Sequence of chain 42.S:
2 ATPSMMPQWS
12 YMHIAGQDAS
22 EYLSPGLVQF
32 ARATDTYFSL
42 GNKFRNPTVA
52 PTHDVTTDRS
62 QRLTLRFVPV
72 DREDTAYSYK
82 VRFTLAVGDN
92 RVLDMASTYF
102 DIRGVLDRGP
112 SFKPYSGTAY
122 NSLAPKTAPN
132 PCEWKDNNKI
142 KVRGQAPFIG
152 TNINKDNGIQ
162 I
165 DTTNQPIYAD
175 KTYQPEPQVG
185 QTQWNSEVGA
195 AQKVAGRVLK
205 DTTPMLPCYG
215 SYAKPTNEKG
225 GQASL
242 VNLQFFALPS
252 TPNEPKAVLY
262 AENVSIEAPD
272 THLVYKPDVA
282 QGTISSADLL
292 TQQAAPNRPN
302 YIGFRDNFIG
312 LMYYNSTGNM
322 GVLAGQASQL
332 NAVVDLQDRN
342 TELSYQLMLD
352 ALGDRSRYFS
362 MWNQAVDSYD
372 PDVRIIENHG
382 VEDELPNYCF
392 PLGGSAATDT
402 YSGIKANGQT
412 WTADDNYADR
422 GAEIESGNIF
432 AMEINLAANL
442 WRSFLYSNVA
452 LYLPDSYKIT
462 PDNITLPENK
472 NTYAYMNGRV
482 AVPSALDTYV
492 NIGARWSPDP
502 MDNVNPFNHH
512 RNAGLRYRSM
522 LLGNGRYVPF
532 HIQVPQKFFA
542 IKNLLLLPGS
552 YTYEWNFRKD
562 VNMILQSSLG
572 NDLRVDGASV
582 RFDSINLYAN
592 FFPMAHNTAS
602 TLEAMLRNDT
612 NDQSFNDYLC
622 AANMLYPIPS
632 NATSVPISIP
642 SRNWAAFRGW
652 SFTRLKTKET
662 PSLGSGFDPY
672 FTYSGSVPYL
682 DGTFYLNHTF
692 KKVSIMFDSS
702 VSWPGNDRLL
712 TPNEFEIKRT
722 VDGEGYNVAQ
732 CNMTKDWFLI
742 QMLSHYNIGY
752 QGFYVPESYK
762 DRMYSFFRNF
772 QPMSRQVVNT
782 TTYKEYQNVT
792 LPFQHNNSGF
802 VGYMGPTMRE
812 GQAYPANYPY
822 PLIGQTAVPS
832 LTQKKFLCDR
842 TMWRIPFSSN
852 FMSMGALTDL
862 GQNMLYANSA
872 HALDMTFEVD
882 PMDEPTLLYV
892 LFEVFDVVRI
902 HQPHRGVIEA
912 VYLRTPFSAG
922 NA

A protein and the small-molecule ligand that binds it are described below.
Small molecule (SMILES): NC(N)=NCCC[C@H](NC(=O)[C@@H]1CCCN1)C(=O)N[C@H](C=O)Cc1cnc[nH]1

Sequence of chain 42.Q:
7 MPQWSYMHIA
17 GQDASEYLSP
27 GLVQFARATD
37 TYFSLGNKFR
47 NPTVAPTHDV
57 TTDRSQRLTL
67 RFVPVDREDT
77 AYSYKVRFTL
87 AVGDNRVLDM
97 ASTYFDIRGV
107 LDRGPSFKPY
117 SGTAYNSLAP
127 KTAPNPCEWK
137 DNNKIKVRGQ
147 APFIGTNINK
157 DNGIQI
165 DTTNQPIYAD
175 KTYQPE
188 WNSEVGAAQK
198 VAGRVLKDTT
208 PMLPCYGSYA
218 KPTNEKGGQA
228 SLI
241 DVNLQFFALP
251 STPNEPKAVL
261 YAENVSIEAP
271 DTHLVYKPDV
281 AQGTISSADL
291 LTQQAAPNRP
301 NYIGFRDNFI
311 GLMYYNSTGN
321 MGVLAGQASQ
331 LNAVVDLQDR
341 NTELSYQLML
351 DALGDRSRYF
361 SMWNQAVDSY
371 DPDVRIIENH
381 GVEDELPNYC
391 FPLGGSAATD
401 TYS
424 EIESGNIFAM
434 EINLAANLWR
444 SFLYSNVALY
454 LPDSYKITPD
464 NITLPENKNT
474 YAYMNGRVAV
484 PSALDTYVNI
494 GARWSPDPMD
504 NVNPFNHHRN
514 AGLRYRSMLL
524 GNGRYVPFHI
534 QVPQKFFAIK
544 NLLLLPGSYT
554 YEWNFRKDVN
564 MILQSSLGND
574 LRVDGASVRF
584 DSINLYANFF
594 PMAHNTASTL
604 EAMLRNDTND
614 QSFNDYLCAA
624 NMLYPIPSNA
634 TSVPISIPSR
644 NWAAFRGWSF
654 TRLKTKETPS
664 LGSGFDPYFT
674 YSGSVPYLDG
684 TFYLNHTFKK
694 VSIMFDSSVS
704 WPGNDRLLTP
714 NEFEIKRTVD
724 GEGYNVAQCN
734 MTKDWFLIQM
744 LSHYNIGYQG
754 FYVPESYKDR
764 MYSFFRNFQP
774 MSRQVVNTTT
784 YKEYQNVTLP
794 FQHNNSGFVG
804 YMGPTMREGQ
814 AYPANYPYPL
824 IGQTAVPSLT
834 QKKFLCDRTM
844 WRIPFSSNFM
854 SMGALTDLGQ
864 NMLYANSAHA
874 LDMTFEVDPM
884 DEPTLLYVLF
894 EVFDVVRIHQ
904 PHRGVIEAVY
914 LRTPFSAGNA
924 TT

Binding-site contacts:
Ligand atom CB contacts residue TYR619 of chain 42.Q at 3.0 Å (hydrophobic).
Ligand atom O contacts residue ARG649 of chain 42.Q at 3.9 Å.
Ligand atom CB contacts residue ARG649 of chain 42.Q at 4.1 Å.
Ligand atom N contacts residue TYR619 of chain 42.Q at 3.6 Å.
Ligand atom N contacts residue CYS621 of chain 42.Q at 2.9 Å (h-bond).
Ligand atom C contacts residue TYR619 of chain 42.Q at 3.1 Å (hydrophobic).
Ligand atom CD contacts residue CYS621 of chain 42.Q at 3.6 Å (hydrophobic).
Ligand atom CA contacts residue CYS621 of chain 42.Q at 3.7 Å (hydrophobic).
Ligand atom CB contacts residue TYR619 of chain 42.Q at 3.8 Å (hydrophobic).
Ligand atom CD2 contacts residue GLU894 of chain 42.Q at 3.7 Å.
Ligand atom CD contacts residue ASP897 of chain 42.Q at 3.5 Å.
Ligand atom CA contacts residue TYR619 of chain 42.Q at 3.9 Å (hydrophobic).
Ligand atom O contacts residue TYR619 of chain 42.Q at 2.6 Å.
Ligand atom CD contacts residue ASN617 of chain 42.Q at 3.2 Å.
Ligand atom ND1 contacts residue LEU620 of chain 42.Q at 3.0 Å.
Ligand atom CE1 contacts residue MET843 of chain 42.Q at 3.6 Å (hydrophobic).
Ligand atom N contacts residue ARG649 of chain 42.Q at 4.1 Å.
Ligand atom CB contacts residue ALA857 of chain 42.Q at 3.9 Å (hydrophobic).
Ligand atom NE2 contacts residue GLU894 of chain 42.Q at 4.1 Å.
Ligand atom N contacts residue TYR619 of chain 42.Q at 3.5 Å (h-bond).
Ligand atom N contacts residue ASP618 of chain 42.Q at 3.9 Å.
Ligand atom CG contacts residue GLU894 of chain 42.Q at 3.9 Å.
Ligand atom N contacts residue ASN617 of chain 42.Q at 3.6 Å.
Ligand atom CG contacts residue TYR619 of chain 42.Q at 3.8 Å (hydrophobic).
Ligand atom CA contacts residue TYR619 of chain 42.Q at 3.8 Å (hydrophobic).
Ligand atom CB contacts residue ARG649 of chain 42.Q at 3.6 Å.
Ligand atom C contacts residue ARG845 of chain 42.Q at 3.6 Å.
Ligand atom CE1 contacts residue LEU620 of chain 42.Q at 3.5 Å (hydrophobic).
Ligand atom CD contacts residue ARG46 of chain 42.S at 4.1 Å.
Ligand atom CG contacts residue ASN617 of chain 42.Q at 4.1 Å.
Ligand atom CD contacts residue PHE896 of chain 42.Q at 4.1 Å (hydrophobic).
Ligand atom CG contacts residue PHE896 of chain 42.Q at 3.0 Å (hydrophobic).
Ligand atom CB contacts residue GLU894 of chain 42.Q at 3.5 Å.
Ligand atom CD2 contacts residue ARG845 of chain 42.Q at 3.5 Å.
Ligand atom O contacts residue ALA857 of chain 42.Q at 4.0 Å.
Ligand atom CE1 contacts residue LEU348 of chain 42.Q at 3.9 Å (hydrophobic).
Ligand atom CG contacts residue ARG46 of chain 42.S at 3.9 Å.
Ligand atom CB contacts residue PHE896 of chain 42.Q at 3.3 Å (hydrophobic).
Ligand atom CA contacts residue ARG649 of chain 42.Q at 3.4 Å.
Ligand atom O contacts residue ARG845 of chain 42.Q at 3.8 Å.